Sequence of chain 1.A:
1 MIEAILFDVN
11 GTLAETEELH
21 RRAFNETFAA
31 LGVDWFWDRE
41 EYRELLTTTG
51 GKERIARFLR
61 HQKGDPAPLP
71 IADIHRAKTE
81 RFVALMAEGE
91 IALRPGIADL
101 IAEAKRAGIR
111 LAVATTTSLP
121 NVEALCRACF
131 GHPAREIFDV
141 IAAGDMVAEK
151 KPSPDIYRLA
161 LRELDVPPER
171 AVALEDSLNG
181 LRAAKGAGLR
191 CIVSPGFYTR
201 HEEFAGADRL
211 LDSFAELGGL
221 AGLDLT

Binding-site contacts:
Ligand atom O4P contacts residue ASN121 of chain 1.A at 3.0 Å (h-bond).
Ligand atom O1 contacts residue ASN10 of chain 1.A at 2.9 Å (h-bond).
Ligand atom C4 contacts residue GLU17 of chain 1.A at 3.3 Å.
Ligand atom O3P contacts residue ASP8 of chain 1.A at 3.1 Å (salt-bridge).
Ligand atom O1P contacts residue ASP8 of chain 1.A at 3.1 Å (salt-bridge).
Ligand atom C2 contacts residue THR116 of chain 1.A at 2.8 Å.
Ligand atom O4P contacts residue THR117 of chain 1.A at 3.2 Å (h-bond).
Ligand atom O3P contacts residue THR115 of chain 1.A at 2.5 Å (h-bond).
Ligand atom O5 contacts residue THR117 of chain 1.A at 2.9 Å (h-bond).
Ligand atom O3P contacts residue ASN10 of chain 1.A at 2.7 Å (h-bond).
Ligand atom O2 contacts residue ARG54 of chain 1.A at 2.9 Å (salt-bridge).
Ligand atom P1 contacts residue MG1 of chain 1.D at 3.4 Å.
Ligand atom O1P contacts residue LYS151 of chain 1.A at 3.5 Å (salt-bridge).
Ligand atom O6P contacts residue GLY50 of chain 1.A at 3.5 Å.
Ligand atom C3 contacts residue THR116 of chain 1.A at 3.2 Å.
Ligand atom P1 contacts residue ASP8 of chain 1.A at 3.1 Å.
Ligand atom O2P contacts residue ASN10 of chain 1.A at 3.1 Å (h-bond).
Ligand atom P2 contacts residue HIS75 of chain 1.A at 3.5 Å.
Ligand atom O2 contacts residue GLY50 of chain 1.A at 3.5 Å (h-bond).
Ligand atom O2 contacts residue THR49 of chain 1.A at 3.3 Å.
Ligand atom O5P contacts residue LYS78 of chain 1.A at 2.8 Å (salt-bridge).
Ligand atom O3 contacts residue GLY50 of chain 1.A at 2.8 Å (h-bond).
Ligand atom P1 contacts residue THR115 of chain 1.A at 3.4 Å.
Ligand atom O5P contacts residue HIS75 of chain 1.A at 2.6 Å (h-bond).
Ligand atom O1P contacts residue THR115 of chain 1.A at 3.5 Å (h-bond).
Ligand atom O6P contacts residue GLY51 of chain 1.A at 2.7 Å (h-bond).
Ligand atom O1P contacts residue THR116 of chain 1.A at 2.8 Å (h-bond).
Ligand atom O3 contacts residue GLY51 of chain 1.A at 3.5 Å (h-bond).
Ligand atom O3 contacts residue ARG54 of chain 1.A at 3.5 Å (salt-bridge).
Ligand atom O2P contacts residue ASP8 of chain 1.A at 3.0 Å (salt-bridge).
Ligand atom O2P contacts residue MG1 of chain 1.D at 1.9 Å.
Ligand atom O5P contacts residue GLY51 of chain 1.A at 3.5 Å.
Ligand atom O1 contacts residue THR116 of chain 1.A at 3.0 Å (h-bond).
Ligand atom O2 contacts residue THR116 of chain 1.A at 3.2 Å (h-bond).
Ligand atom O4 contacts residue ARG54 of chain 1.A at 2.9 Å (salt-bridge).
Ligand atom O4 contacts residue GLU17 of chain 1.A at 2.6 Å (salt-bridge).
Ligand atom O5 contacts residue HIS20 of chain 1.A at 3.6 Å.
Ligand atom C1 contacts residue THR116 of chain 1.A at 3.1 Å.
Ligand atom O3P contacts residue VAL9 of chain 1.A at 3.4 Å (h-bond).
Ligand atom O4P contacts residue SER118 of chain 1.A at 2.8 Å (h-bond).

The small molecule below binds the protein below.
Small molecule (SMILES): O=C(COP(=O)(O)O)[C@@H](O)[C@H](O)COP(=O)(O)O